Binding-site contacts:
Ligand atom N2 contacts residue ASN712 of chain 1.B at 2.9 Å (h-bond).
Ligand atom C7 contacts residue ASN712 of chain 1.B at 3.8 Å.
Ligand atom O4 contacts residue LEU917 of chain 1.B at 3.8 Å.
Ligand atom C3 contacts residue ASN712 of chain 1.B at 3.8 Å.
Ligand atom C7 contacts residue LEU917 of chain 1.B at 3.8 Å (hydrophobic).
Ligand atom C5 contacts residue LEU917 of chain 1.B at 4.0 Å (hydrophobic).
Ligand atom C5 contacts residue ASN712 of chain 1.B at 3.7 Å.
Ligand atom O7 contacts residue LEU917 of chain 1.B at 3.5 Å.
Ligand atom O7 contacts residue GLN1066 of chain 1.B at 4.3 Å.
Ligand atom C8 contacts residue LEU917 of chain 1.B at 4.1 Å (hydrophobic).
Ligand atom C4 contacts residue LEU917 of chain 1.B at 4.4 Å (hydrophobic).
Ligand atom C1 contacts residue ASN712 of chain 1.B at 1.4 Å.
Ligand atom O5 contacts residue ASN712 of chain 1.B at 2.4 Å (h-bond).
Ligand atom O7 contacts residue ASN712 of chain 1.B at 4.3 Å.
Ligand atom C6 contacts residue LEU917 of chain 1.B at 4.4 Å (hydrophobic).
Ligand atom C4 contacts residue ASN712 of chain 1.B at 4.2 Å.
Ligand atom C2 contacts residue ASN712 of chain 1.B at 2.5 Å.

A small-molecule ligand and the protein it binds are described below.
Small molecule (SMILES): CC(=O)N[C@H]1[C@H](O[C@H]2[C@H](O)[C@@H](NC(C)=O)CO[C@@H]2CO)O[C@H](CO)[C@@H](O)[C@@H]1O

Sequence of chain 1.B:
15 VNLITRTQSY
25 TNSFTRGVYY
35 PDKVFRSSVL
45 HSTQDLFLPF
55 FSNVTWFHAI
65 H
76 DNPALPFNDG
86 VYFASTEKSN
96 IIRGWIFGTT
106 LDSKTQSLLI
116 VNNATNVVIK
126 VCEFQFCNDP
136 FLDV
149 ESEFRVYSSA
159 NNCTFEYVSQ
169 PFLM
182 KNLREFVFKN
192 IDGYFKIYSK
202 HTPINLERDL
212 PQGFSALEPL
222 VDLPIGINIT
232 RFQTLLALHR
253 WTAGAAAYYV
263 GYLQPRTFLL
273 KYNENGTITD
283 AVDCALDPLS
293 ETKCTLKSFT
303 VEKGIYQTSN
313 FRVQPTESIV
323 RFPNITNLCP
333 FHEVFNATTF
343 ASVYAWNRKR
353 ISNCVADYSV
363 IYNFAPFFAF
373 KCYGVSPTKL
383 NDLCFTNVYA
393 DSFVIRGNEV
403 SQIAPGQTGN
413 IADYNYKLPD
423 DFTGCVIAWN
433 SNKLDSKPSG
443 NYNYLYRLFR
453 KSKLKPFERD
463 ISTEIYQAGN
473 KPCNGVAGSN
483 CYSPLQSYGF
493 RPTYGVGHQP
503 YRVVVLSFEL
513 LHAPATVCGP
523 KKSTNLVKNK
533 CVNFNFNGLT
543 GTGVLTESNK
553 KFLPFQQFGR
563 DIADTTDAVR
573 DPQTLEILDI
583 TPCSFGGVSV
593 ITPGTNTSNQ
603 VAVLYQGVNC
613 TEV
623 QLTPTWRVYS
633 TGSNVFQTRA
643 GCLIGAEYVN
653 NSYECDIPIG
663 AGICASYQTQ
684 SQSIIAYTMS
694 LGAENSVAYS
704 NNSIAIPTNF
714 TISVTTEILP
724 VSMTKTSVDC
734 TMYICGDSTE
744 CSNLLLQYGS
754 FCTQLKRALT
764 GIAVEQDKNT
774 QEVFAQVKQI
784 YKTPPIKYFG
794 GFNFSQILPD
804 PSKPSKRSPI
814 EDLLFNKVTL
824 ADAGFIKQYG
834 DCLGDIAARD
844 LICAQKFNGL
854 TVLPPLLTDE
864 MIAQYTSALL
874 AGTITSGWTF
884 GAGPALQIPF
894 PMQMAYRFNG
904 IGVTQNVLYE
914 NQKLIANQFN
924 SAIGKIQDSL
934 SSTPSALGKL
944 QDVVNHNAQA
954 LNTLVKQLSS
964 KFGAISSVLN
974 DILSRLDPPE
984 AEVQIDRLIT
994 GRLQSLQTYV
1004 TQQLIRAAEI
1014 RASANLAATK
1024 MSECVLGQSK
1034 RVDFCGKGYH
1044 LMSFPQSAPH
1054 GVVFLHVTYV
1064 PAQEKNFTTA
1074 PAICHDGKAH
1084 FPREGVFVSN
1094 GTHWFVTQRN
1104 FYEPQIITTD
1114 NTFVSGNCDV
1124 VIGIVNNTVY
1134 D